Sequence of chain 1.A:
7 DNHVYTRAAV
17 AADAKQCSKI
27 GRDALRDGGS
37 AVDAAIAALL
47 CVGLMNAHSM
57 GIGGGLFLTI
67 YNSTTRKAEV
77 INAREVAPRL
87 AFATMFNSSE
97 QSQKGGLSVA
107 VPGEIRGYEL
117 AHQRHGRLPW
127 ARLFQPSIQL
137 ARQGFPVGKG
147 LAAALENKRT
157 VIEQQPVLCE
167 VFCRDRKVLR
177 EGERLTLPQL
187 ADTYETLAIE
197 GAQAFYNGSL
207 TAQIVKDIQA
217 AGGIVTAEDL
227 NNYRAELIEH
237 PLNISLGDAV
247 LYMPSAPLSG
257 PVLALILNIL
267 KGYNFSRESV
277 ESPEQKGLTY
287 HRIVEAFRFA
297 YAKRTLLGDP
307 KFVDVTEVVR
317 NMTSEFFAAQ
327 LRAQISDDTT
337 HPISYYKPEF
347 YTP

Binding-site contacts:
Ligand atom C2 contacts residue THR90 of chain 1.A at 4.3 Å.
Ligand atom C8 contacts residue MET91 of chain 1.A at 3.3 Å (hydrophobic).
Ligand atom C3 contacts residue MET91 of chain 1.A at 4.1 Å (hydrophobic).
Ligand atom N2 contacts residue ASN93 of chain 1.A at 3.0 Å (h-bond).
Ligand atom C1 contacts residue ASN93 of chain 1.A at 1.4 Å.
Ligand atom C8 contacts residue LEU103 of chain 1.A at 4.0 Å (hydrophobic).
Ligand atom N2 contacts residue PHE92 of chain 1.A at 4.5 Å.
Ligand atom C7 contacts residue GLN97 of chain 1.A at 3.5 Å.
Ligand atom O5 contacts residue ASN93 of chain 1.A at 2.5 Å (h-bond).
Ligand atom C5 contacts residue THR90 of chain 1.A at 3.4 Å.
Ligand atom C7 contacts residue MET91 of chain 1.A at 3.6 Å (hydrophobic).
Ligand atom C2 contacts residue MET91 of chain 1.A at 4.0 Å (hydrophobic).
Ligand atom O4 contacts residue PHE88 of chain 1.A at 3.8 Å.
Ligand atom C5 contacts residue ASN93 of chain 1.A at 3.7 Å.
Ligand atom O4 contacts residue THR90 of chain 1.A at 4.4 Å.
Ligand atom C4 contacts residue THR90 of chain 1.A at 4.1 Å.
Ligand atom C3 contacts residue PHE88 of chain 1.A at 4.4 Å (hydrophobic).
Ligand atom N2 contacts residue MET91 of chain 1.A at 2.9 Å (h-bond).
Ligand atom O7 contacts residue GLN97 of chain 1.A at 3.5 Å (h-bond).
Ligand atom C7 contacts residue ASN93 of chain 1.A at 3.4 Å.
Ligand atom C6 contacts residue THR90 of chain 1.A at 4.4 Å.
Ligand atom C2 contacts residue ASN93 of chain 1.A at 2.6 Å.
Ligand atom C3 contacts residue THR90 of chain 1.A at 3.9 Å.
Ligand atom O3 contacts residue PHE88 of chain 1.A at 4.3 Å.
Ligand atom C8 contacts residue GLN97 of chain 1.A at 3.1 Å.
Ligand atom C4 contacts residue ASN93 of chain 1.A at 4.3 Å.
Ligand atom N2 contacts residue GLN97 of chain 1.A at 4.0 Å.
Ligand atom O7 contacts residue ASN93 of chain 1.A at 3.5 Å (h-bond).
Ligand atom O5 contacts residue THR90 of chain 1.A at 4.0 Å.
Ligand atom C3 contacts residue ASN93 of chain 1.A at 3.9 Å.
Ligand atom C1 contacts residue THR90 of chain 1.A at 3.8 Å.

This small molecule binds to this protein.
Small molecule (SMILES): CC(=O)N[C@@H]1[C@@H](O)[C@H](O)[C@@H](CO)O[C@H]1O